Binding-site contacts:
Ligand atom O3 contacts residue CYS179 of chain 1.A at 3.5 Å.
Ligand atom C4 contacts residue VAL178 of chain 1.A at 3.3 Å (hydrophobic).
Ligand atom C6 contacts residue VAL178 of chain 1.A at 3.6 Å (hydrophobic).
Ligand atom C7 contacts residue ASN144 of chain 1.A at 3.2 Å.
Ligand atom C1 contacts residue ASN144 of chain 1.A at 1.5 Å.
Ligand atom C4 contacts residue ASN180 of chain 1.A at 3.6 Å.
Ligand atom C2 contacts residue GLN121 of chain 1.A at 4.4 Å.
Ligand atom C8 contacts residue TRP12 of chain 1.A at 4.2 Å (hydrophobic).
Ligand atom C7 contacts residue GLN121 of chain 1.A at 4.1 Å.
Ligand atom O5 contacts residue LEU123 of chain 1.A at 3.9 Å.
Ligand atom C3 contacts residue CYS122 of chain 1.A at 4.0 Å (hydrophobic).
Ligand atom C5 contacts residue ASN144 of chain 1.A at 3.7 Å.
Ligand atom O4 contacts residue VAL178 of chain 1.A at 3.9 Å.
Ligand atom O4 contacts residue GLY181 of chain 1.A at 2.9 Å (h-bond).
Ligand atom N2 contacts residue ASN144 of chain 1.A at 3.0 Å (h-bond).
Ligand atom O3 contacts residue ASN180 of chain 1.A at 2.6 Å (h-bond).
Ligand atom C3 contacts residue VAL178 of chain 1.A at 4.0 Å (hydrophobic).
Ligand atom O3 contacts residue CYS122 of chain 1.A at 3.9 Å.
Ligand atom C2 contacts residue ASN144 of chain 1.A at 2.5 Å.
Ligand atom C3 contacts residue ASN180 of chain 1.A at 3.7 Å.
Ligand atom O5 contacts residue ASN144 of chain 1.A at 2.4 Å (h-bond).
Ligand atom C5 contacts residue VAL178 of chain 1.A at 4.2 Å (hydrophobic).
Ligand atom O2 contacts residue GLN121 of chain 1.A at 4.0 Å.
Ligand atom C3 contacts residue GLN121 of chain 1.A at 3.6 Å.
Ligand atom O4 contacts residue CYS179 of chain 1.A at 3.6 Å.
Ligand atom O7 contacts residue GLN121 of chain 1.A at 2.9 Å (h-bond).
Ligand atom O5 contacts residue ARG5 of chain 1.A at 4.4 Å.
Ligand atom C3 contacts residue ASN144 of chain 1.A at 3.9 Å.
Ligand atom C4 contacts residue CYS179 of chain 1.A at 4.2 Å (hydrophobic).
Ligand atom O3 contacts residue GLN121 of chain 1.A at 2.8 Å (h-bond).
Ligand atom O7 contacts residue ASN144 of chain 1.A at 3.1 Å (h-bond).
Ligand atom C4 contacts residue GLY181 of chain 1.A at 4.2 Å.
Ligand atom C4 contacts residue ASN144 of chain 1.A at 4.3 Å.
Ligand atom C5 contacts residue LEU123 of chain 1.A at 4.1 Å (hydrophobic).
Ligand atom O3 contacts residue VAL178 of chain 1.A at 4.1 Å.
Ligand atom C6 contacts residue TRP12 of chain 1.A at 3.7 Å (hydrophobic).
Ligand atom O4 contacts residue ASN180 of chain 1.A at 2.9 Å (h-bond).
Ligand atom C4 contacts residue LEU123 of chain 1.A at 4.4 Å (hydrophobic).
Ligand atom C1 contacts residue ARG5 of chain 1.A at 4.2 Å.
Ligand atom C8 contacts residue ASN144 of chain 1.A at 4.2 Å.

Sequence of chain 1.A:
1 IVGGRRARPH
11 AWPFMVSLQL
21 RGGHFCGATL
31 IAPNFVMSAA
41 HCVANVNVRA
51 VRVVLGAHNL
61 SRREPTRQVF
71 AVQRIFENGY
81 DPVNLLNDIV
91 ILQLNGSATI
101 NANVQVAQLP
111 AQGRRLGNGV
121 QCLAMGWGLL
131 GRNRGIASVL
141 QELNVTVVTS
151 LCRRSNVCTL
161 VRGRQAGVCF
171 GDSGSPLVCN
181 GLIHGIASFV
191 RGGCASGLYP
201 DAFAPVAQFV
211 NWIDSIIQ

A small-molecule ligand and the protein it binds are described below.
Small molecule (SMILES): CC(=O)N[C@H]1[C@H](O[C@H]2[C@H](O)[C@@H](NC(C)=O)CO[C@@H]2CO[C@@H]2O[C@@H](C)[C@@H](O)[C@@H](O)[C@@H]2O)O[C@H](CO)[C@@H](O[C@@H]2O[C@H](CO[C@H]3O[C@H](CO)[C@@H](O)[C@H](O)[C@@H]3O[C@@H]3O[C@H](CO)[C@@H](O[C@@H]4O[C@H](CO)[C@H](O)[C@H](O)[C@H]4O)[C@H](O)[C@H]3NC(C)=O)[C@@H](O)[C@H](O[C@H]3O[C@H](CO)[C@@H](O)[C@H](O)[C@@H]3O)[C@@H]2O)[C@@H]1O